Binding-site contacts:
Ligand atom N2 contacts residue ASN99 of chain 1.B at 3.2 Å (h-bond).
Ligand atom C3 contacts residue ASN99 of chain 1.B at 4.0 Å.
Ligand atom C8 contacts residue PHE100 of chain 1.B at 4.4 Å (hydrophobic).
Ligand atom C5 contacts residue ASN99 of chain 1.B at 3.5 Å.
Ligand atom C4 contacts residue ASN99 of chain 1.B at 4.3 Å.
Ligand atom C2 contacts residue ASN99 of chain 1.B at 2.8 Å.
Ligand atom O7 contacts residue ASN99 of chain 1.B at 4.0 Å.
Ligand atom C1 contacts residue ASN99 of chain 1.B at 1.4 Å.
Ligand atom O5 contacts residue ASN99 of chain 1.B at 2.4 Å (h-bond).
Ligand atom C7 contacts residue ASN99 of chain 1.B at 3.8 Å.
Ligand atom C8 contacts residue ASN99 of chain 1.B at 3.9 Å.

A protein and the small-molecule ligand that binds it are described below.
Small molecule (SMILES): CC(=O)N[C@@H]1[C@@H](O)[C@H](O)[C@@H](CO)O[C@H]1O

Sequence of chain 1.B:
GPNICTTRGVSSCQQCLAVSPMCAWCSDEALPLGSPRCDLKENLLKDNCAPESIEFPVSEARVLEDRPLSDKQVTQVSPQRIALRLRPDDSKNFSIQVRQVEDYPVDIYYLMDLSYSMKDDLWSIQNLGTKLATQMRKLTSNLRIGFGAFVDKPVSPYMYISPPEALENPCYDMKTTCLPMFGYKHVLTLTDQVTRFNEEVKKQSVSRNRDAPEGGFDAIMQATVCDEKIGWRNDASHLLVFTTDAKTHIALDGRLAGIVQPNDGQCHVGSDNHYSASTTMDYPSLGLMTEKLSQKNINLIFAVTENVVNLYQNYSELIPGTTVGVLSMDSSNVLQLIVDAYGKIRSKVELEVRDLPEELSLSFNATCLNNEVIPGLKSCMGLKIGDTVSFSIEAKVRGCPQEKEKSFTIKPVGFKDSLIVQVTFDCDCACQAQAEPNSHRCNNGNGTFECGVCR